The protein below binds the small molecule below.
Small molecule (SMILES): NC(=O)C(=O)O

Binding-site contacts:
Ligand atom C2 contacts residue THR48 of chain 1.B at 4.2 Å.
Ligand atom O3 contacts residue THR48 of chain 1.B at 4.4 Å.
Ligand atom C2 contacts residue SER49 of chain 1.B at 3.6 Å.
Ligand atom O2 contacts residue SER49 of chain 1.B at 2.8 Å (h-bond).
Ligand atom O3 contacts residue SER49 of chain 1.B at 3.0 Å (h-bond).
Ligand atom O1 contacts residue TYR47 of chain 1.B at 4.0 Å.
Ligand atom O2 contacts residue THR48 of chain 1.B at 3.5 Å.
Ligand atom O2 contacts residue TYR47 of chain 1.B at 3.8 Å.
Ligand atom O3 contacts residue TYR50 of chain 1.B at 4.0 Å.

Sequence of chain 1.B:
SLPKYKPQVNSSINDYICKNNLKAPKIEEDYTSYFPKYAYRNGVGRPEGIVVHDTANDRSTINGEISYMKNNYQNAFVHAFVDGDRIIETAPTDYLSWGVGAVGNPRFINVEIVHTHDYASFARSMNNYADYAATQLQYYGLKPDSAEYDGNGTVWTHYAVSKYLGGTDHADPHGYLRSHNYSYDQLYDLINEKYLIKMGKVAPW